This small molecule binds to this protein.
Small molecule (SMILES): CC(=O)N[C@H]1[C@H](O[C@H]2[C@H](O)[C@@H](NC(C)=O)CO[C@@H]2CO)O[C@H](CO)[C@@H](O[C@@H]2O[C@H](CO)[C@@H](O)[C@H](O[C@H]3O[C@H](CO)[C@@H](O)[C@H](O)[C@@H]3O[C@H]3O[C@H](CO)[C@@H](O)[C@H](O)[C@@H]3O[C@H]3O[C@H](CO)[C@@H](O)[C@H](O[C@H]4O[C@H](CO)[C@@H](O)[C@H](O)[C@H]4O)[C@@H]3O)[C@@H]2O)[C@@H]1O

Sequence of chain 1.C:
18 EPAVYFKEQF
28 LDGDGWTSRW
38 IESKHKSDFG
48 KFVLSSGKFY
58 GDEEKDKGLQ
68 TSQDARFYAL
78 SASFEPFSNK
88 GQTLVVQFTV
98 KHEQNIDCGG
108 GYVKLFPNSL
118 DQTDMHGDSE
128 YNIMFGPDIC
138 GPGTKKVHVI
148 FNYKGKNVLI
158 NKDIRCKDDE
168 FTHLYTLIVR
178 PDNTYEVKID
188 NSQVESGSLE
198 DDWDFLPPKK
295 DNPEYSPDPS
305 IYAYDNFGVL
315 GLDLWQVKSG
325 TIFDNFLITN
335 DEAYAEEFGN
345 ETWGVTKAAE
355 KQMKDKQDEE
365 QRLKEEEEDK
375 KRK

Sequence of chain 1.B:
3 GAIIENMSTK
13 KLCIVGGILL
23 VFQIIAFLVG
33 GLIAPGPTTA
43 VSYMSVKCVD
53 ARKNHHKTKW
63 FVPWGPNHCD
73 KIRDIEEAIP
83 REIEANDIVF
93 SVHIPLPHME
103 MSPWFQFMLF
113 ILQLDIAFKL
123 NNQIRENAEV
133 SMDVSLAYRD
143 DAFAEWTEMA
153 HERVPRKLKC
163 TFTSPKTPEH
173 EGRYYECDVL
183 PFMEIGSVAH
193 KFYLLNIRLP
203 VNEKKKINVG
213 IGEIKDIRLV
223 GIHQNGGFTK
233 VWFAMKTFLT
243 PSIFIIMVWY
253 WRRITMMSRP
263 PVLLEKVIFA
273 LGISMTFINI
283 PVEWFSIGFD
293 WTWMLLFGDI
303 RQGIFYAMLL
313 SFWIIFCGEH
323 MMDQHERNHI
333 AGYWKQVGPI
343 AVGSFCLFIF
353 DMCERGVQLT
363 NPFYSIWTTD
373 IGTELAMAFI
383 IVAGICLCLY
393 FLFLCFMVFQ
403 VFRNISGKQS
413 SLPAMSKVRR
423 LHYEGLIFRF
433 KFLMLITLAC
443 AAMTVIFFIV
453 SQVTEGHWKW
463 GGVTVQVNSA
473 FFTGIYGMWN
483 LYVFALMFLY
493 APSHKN

Binding-site contacts:
Ligand atom C3 contacts residue TYR128 of chain 1.C at 3.5 Å (hydrophobic).
Ligand atom O5 contacts residue ASN295 of chain 1.A at 2.3 Å (h-bond).
Ligand atom O4 contacts residue LEU122 of chain 1.B at 3.6 Å.
Ligand atom C3 contacts residue ASN295 of chain 1.A at 3.6 Å.
Ligand atom C8 contacts residue PRO139 of chain 1.C at 3.6 Å (hydrophobic).
Ligand atom C5 contacts residue TYR109 of chain 1.C at 3.4 Å (hydrophobic).
Ligand atom N2 contacts residue ASN295 of chain 1.A at 3.4 Å (h-bond).
Ligand atom O6 contacts residue TRP319 of chain 1.C at 3.3 Å (h-bond).
Ligand atom O6 contacts residue GLY106 of chain 1.C at 3.1 Å.
Ligand atom O6 contacts residue GLY107 of chain 1.C at 2.8 Å (h-bond).
Ligand atom O6 contacts residue ASP135 of chain 1.C at 3.0 Å (salt-bridge).
Ligand atom O7 contacts residue ASN295 of chain 1.A at 2.8 Å (h-bond).
Ligand atom O4 contacts residue ASP317 of chain 1.C at 3.3 Å (salt-bridge).
Ligand atom C4 contacts residue TYR109 of chain 1.C at 3.3 Å (hydrophobic).
Ligand atom O2 contacts residue TYR128 of chain 1.C at 3.6 Å.
Ligand atom O6 contacts residue GLY124 of chain 1.C at 3.5 Å.
Ligand atom O5 contacts residue THR297 of chain 1.A at 2.8 Å (h-bond).
Ligand atom O4 contacts residue TRP319 of chain 1.C at 2.9 Å (h-bond).
Ligand atom O3 contacts residue ASN325 of chain 1.A at 3.1 Å (h-bond).
Ligand atom C2 contacts residue MET131 of chain 1.C at 3.5 Å (hydrophobic).
Ligand atom C2 contacts residue ASN295 of chain 1.A at 2.5 Å.
Ligand atom C7 contacts residue ASN295 of chain 1.A at 3.3 Å.
Ligand atom C1 contacts residue THR297 of chain 1.A at 3.1 Å.
Ligand atom O3 contacts residue TYR128 of chain 1.C at 2.3 Å (h-bond).
Ligand atom O5 contacts residue PRO299 of chain 1.A at 3.5 Å.
Ligand atom O6 contacts residue ASP317 of chain 1.C at 2.9 Å (salt-bridge).
Ligand atom O2 contacts residue LYS111 of chain 1.C at 2.7 Å (salt-bridge).
Ligand atom C1 contacts residue ASN295 of chain 1.A at 1.4 Å.
Ligand atom C6 contacts residue PHE74 of chain 1.C at 3.6 Å (hydrophobic).
Ligand atom O4 contacts residue ASP135 of chain 1.C at 2.4 Å (salt-bridge).
Ligand atom C6 contacts residue PRO299 of chain 1.A at 3.6 Å (hydrophobic).
Ligand atom O4 contacts residue TRP322 of chain 1.A at 3.5 Å.
Ligand atom C6 contacts residue TRP322 of chain 1.A at 3.6 Å (hydrophobic).
Ligand atom O4 contacts residue VAL321 of chain 1.C at 3.2 Å.
Ligand atom O3 contacts residue ASN295 of chain 1.A at 3.6 Å (h-bond).
Ligand atom O5 contacts residue TRP319 of chain 1.C at 3.6 Å.
Ligand atom C5 contacts residue ASN295 of chain 1.A at 3.6 Å.
Ligand atom O4 contacts residue TYR109 of chain 1.C at 2.4 Å (h-bond).
Ligand atom C6 contacts residue TRP319 of chain 1.C at 3.3 Å (hydrophobic).
Ligand atom C4 contacts residue ASP135 of chain 1.C at 3.6 Å.

Sequence of chain 1.A:
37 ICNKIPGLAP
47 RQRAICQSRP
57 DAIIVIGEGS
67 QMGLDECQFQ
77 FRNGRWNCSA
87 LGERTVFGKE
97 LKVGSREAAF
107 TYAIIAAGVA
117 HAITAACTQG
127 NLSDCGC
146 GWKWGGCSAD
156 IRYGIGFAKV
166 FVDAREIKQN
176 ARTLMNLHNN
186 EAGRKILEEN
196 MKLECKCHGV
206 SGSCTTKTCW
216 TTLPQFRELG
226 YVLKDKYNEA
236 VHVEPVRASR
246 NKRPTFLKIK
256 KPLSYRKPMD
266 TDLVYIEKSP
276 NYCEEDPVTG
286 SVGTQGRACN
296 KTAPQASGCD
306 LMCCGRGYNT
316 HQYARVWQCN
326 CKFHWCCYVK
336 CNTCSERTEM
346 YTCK